The small molecule below binds the protein below.
Small molecule (SMILES): CC(=O)N[C@@H]1[C@@H](O)[C@H](O)[C@@H](CO)O[C@H]1O

Sequence of chain 1.B:
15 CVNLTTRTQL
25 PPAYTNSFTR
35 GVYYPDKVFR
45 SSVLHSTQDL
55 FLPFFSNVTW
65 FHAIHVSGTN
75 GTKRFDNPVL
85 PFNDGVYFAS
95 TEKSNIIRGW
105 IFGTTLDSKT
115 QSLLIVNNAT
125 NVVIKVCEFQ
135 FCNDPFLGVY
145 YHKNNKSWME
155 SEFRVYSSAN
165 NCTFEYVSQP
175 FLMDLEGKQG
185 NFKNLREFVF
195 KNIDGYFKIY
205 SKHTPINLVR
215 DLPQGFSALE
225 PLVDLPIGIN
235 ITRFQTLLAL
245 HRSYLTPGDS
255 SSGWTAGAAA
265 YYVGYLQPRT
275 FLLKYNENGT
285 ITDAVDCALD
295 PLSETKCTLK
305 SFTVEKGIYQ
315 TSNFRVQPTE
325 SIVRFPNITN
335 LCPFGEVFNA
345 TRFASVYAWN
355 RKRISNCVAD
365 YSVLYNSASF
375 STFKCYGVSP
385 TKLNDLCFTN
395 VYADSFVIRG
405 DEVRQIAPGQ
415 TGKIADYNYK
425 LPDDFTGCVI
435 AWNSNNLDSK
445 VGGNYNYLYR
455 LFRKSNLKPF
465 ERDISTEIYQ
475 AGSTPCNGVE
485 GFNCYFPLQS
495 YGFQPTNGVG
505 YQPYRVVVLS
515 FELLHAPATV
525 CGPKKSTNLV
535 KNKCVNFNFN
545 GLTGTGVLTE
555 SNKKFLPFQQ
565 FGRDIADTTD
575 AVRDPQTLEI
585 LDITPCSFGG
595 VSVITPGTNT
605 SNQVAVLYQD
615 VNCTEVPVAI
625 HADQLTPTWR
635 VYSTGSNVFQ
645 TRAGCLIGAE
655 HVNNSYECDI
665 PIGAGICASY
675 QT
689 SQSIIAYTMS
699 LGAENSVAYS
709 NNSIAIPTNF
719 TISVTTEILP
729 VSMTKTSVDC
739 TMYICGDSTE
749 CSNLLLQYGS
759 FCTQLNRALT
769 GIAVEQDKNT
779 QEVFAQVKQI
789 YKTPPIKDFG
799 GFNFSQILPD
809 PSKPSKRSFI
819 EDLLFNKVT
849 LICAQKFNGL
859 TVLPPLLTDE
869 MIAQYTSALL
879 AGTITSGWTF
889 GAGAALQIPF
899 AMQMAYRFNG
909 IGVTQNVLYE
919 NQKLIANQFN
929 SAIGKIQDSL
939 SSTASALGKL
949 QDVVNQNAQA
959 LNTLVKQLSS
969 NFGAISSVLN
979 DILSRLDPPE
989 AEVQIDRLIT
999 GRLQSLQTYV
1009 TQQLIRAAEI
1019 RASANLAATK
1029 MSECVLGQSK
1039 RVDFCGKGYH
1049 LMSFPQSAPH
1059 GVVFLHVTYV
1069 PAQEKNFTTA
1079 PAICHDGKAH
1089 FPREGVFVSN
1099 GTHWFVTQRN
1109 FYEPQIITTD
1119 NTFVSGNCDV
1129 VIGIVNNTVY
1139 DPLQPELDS

Binding-site contacts:
Ligand atom C3 contacts residue ASN657 of chain 1.B at 3.8 Å.
Ligand atom C7 contacts residue ASN657 of chain 1.B at 3.1 Å.
Ligand atom C8 contacts residue HIS655 of chain 1.B at 4.5 Å.
Ligand atom N2 contacts residue ASN657 of chain 1.B at 2.9 Å (h-bond).
Ligand atom O5 contacts residue ASN657 of chain 1.B at 2.4 Å (h-bond).
Ligand atom C8 contacts residue VAL656 of chain 1.B at 4.2 Å (hydrophobic).
Ligand atom C5 contacts residue ASN657 of chain 1.B at 3.7 Å.
Ligand atom C8 contacts residue ASN657 of chain 1.B at 4.2 Å.
Ligand atom O7 contacts residue ASN657 of chain 1.B at 2.9 Å (h-bond).
Ligand atom C2 contacts residue ASN657 of chain 1.B at 2.5 Å.
Ligand atom C1 contacts residue ASN657 of chain 1.B at 1.4 Å.
Ligand atom C4 contacts residue ASN657 of chain 1.B at 4.2 Å.